The small molecule below binds the protein below.
Small molecule (SMILES): CC(=O)N[C@H]1[C@H](O[C@H]2[C@H](O)[C@@H](NC(C)=O)CO[C@@H]2CO)O[C@H](CO)[C@@H](O)[C@@H]1O

Sequence of chain 24.H:
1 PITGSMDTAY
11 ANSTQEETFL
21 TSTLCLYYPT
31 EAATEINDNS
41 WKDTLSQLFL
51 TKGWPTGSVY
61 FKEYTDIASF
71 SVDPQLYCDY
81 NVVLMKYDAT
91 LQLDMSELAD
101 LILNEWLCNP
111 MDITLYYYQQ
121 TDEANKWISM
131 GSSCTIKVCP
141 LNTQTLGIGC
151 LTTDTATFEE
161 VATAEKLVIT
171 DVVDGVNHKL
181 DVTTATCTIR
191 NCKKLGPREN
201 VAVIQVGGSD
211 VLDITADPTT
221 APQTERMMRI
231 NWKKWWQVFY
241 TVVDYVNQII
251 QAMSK

Binding-site contacts:
Ligand atom C1 contacts residue ASN12 of chain 24.H at 2.2 Å.
Ligand atom O5 contacts residue ASN12 of chain 24.H at 2.7 Å (h-bond).
Ligand atom C5 contacts residue ASN12 of chain 24.H at 4.1 Å.
Ligand atom C2 contacts residue ASN12 of chain 24.H at 3.2 Å.
Ligand atom C7 contacts residue ASN12 of chain 24.H at 3.9 Å.
Ligand atom N2 contacts residue ASN12 of chain 24.H at 3.8 Å.
Ligand atom O7 contacts residue ASN12 of chain 24.H at 3.7 Å.